This protein binds this small molecule.
Small molecule (SMILES): Cc1nc2ccc(C(=O)NC34CC5CC(CC(C5)C3)C4)cc2n2c(-c3ccccc3Cl)nnc12

Sequence of chain 1.A:
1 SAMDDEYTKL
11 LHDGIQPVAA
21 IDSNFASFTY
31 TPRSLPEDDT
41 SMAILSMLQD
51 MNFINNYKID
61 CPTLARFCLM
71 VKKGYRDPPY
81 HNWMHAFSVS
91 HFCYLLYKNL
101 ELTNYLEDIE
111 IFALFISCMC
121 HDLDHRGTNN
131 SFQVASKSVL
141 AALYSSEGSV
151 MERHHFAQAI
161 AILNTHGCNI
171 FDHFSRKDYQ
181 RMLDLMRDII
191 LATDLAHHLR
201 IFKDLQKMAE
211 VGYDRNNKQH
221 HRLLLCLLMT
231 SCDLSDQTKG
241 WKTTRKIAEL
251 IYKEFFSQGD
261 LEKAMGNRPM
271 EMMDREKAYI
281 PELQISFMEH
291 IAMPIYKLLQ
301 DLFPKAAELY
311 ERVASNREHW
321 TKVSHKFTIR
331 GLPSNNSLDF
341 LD

Binding-site contacts:
Ligand atom C12 contacts residue PHE287 of chain 1.A at 3.5 Å (hydrophobic).
Ligand atom C17 contacts residue PHE255 of chain 1.A at 4.0 Å (hydrophobic).
Ligand atom N21 contacts residue PHE287 of chain 1.A at 3.5 Å.
Ligand atom C17 contacts residue PHE287 of chain 1.A at 3.9 Å (hydrophobic).
Ligand atom C34 contacts residue ILE251 of chain 1.A at 4.1 Å (hydrophobic).
Ligand atom C27 contacts residue LEU195 of chain 1.A at 3.8 Å (hydrophobic).
Ligand atom C13 contacts residue PHE287 of chain 1.A at 3.4 Å (hydrophobic).
Ligand atom CL3 contacts residue ILE251 of chain 1.A at 3.6 Å.
Ligand atom C28 contacts residue LEU195 of chain 1.A at 3.7 Å (hydrophobic).
Ligand atom O33 contacts residue LEU195 of chain 1.A at 3.9 Å.
Ligand atom CL3 contacts residue HIS81 of chain 1.A at 3.9 Å.
Ligand atom N24 contacts residue LEU234 of chain 1.A at 3.9 Å.
Ligand atom C15 contacts residue LEU195 of chain 1.A at 4.0 Å (hydrophobic).
Ligand atom C20 contacts residue PHE287 of chain 1.A at 3.4 Å (hydrophobic).
Ligand atom CL3 contacts residue PHE255 of chain 1.A at 3.5 Å.
Ligand atom C17 contacts residue MET272 of chain 1.A at 4.0 Å (hydrophobic).
Ligand atom C15 contacts residue PHE287 of chain 1.A at 3.8 Å (hydrophobic).
Ligand atom C12 contacts residue PHE255 of chain 1.A at 4.1 Å (hydrophobic).
Ligand atom C14 contacts residue PHE287 of chain 1.A at 3.4 Å (hydrophobic).
Ligand atom N18 contacts residue PHE287 of chain 1.A at 3.5 Å.
Ligand atom C20 contacts residue ILE251 of chain 1.A at 3.8 Å (hydrophobic).
Ligand atom C6 contacts residue MET270 of chain 1.A at 4.1 Å (hydrophobic).
Ligand atom C4 contacts residue LEU195 of chain 1.A at 3.6 Å (hydrophobic).
Ligand atom N23 contacts residue ILE251 of chain 1.A at 3.9 Å.
Ligand atom C19 contacts residue GLN284 of chain 1.A at 3.9 Å.
Ligand atom N24 contacts residue TYR80 of chain 1.A at 3.9 Å.
Ligand atom N23 contacts residue PHE287 of chain 1.A at 3.9 Å.
Ligand atom C30 contacts residue HIS81 of chain 1.A at 4.0 Å.
Ligand atom C16 contacts residue PHE255 of chain 1.A at 4.0 Å (hydrophobic).
Ligand atom C34 contacts residue PHE287 of chain 1.A at 3.7 Å (hydrophobic).
Ligand atom C28 contacts residue ASP233 of chain 1.A at 3.8 Å.
Ligand atom C8 contacts residue LEU199 of chain 1.A at 3.7 Å (hydrophobic).
Ligand atom C25 contacts residue PHE287 of chain 1.A at 4.1 Å (hydrophobic).
Ligand atom N18 contacts residue GLN284 of chain 1.A at 3.2 Å (h-bond).
Ligand atom C19 contacts residue PHE287 of chain 1.A at 3.4 Å (hydrophobic).
Ligand atom C22 contacts residue LEU195 of chain 1.A at 4.0 Å (hydrophobic).
Ligand atom C27 contacts residue LEU234 of chain 1.A at 3.5 Å (hydrophobic).
Ligand atom C34 contacts residue GLN284 of chain 1.A at 3.5 Å.
Ligand atom C34 contacts residue GLN237 of chain 1.A at 3.5 Å.
Ligand atom N21 contacts residue ILE251 of chain 1.A at 4.1 Å.